A protein and the small-molecule ligand that binds it are described below.
Small molecule (SMILES): CC(C)C[C@H](NC(=O)[C@H](Cc1ccc(O)cc1)NC(=O)[C@H](CCC(N)=O)NC(=O)CN)C(=O)O

Sequence of chain 1.H:
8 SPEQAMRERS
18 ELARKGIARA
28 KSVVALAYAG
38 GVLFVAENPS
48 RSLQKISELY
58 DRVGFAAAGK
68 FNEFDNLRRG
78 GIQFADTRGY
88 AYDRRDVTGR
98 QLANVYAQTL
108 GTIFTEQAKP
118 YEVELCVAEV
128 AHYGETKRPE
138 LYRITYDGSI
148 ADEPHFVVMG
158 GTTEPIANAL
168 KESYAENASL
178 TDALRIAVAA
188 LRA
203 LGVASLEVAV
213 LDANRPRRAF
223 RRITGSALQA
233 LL

Sequence of chain 1.I:
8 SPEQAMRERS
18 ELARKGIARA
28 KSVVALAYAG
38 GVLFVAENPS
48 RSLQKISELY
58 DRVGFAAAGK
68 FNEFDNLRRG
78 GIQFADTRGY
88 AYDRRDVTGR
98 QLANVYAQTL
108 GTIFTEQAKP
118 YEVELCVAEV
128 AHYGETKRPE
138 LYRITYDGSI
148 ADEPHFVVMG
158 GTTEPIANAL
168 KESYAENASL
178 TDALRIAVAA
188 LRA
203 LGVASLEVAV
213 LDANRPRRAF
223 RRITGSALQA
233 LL

Binding-site contacts:
Ligand atom CD1 contacts residue ALA27 of chain 1.I at 3.5 Å (hydrophobic).
Ligand atom CD contacts residue ASN69 of chain 1.I at 3.8 Å.
Ligand atom O contacts residue PHE68 of chain 1.I at 2.9 Å (h-bond).
Ligand atom CA contacts residue ASP144 of chain 1.H at 3.6 Å.
Ligand atom OE1 contacts residue SER146 of chain 1.H at 3.4 Å (h-bond).
Ligand atom O contacts residue LYS28 of chain 1.I at 3.1 Å (salt-bridge).
Ligand atom N contacts residue ASP144 of chain 1.H at 3.3 Å.
Ligand atom CD2 contacts residue ARG26 of chain 1.I at 3.0 Å.
Ligand atom CD1 contacts residue ARG26 of chain 1.I at 3.5 Å.
Ligand atom C contacts residue GLY66 of chain 1.I at 3.1 Å.
Ligand atom CA contacts residue ALA27 of chain 1.I at 3.7 Å (hydrophobic).
Ligand atom CD contacts residue GLY145 of chain 1.H at 3.4 Å.
Ligand atom O contacts residue LYS67 of chain 1.I at 3.0 Å.
Ligand atom OE1 contacts residue GLY145 of chain 1.H at 3.2 Å.
Ligand atom O contacts residue ALA27 of chain 1.I at 3.2 Å.
Ligand atom NE2 contacts residue ASN69 of chain 1.I at 3.1 Å (h-bond).
Ligand atom O contacts residue SER146 of chain 1.H at 3.3 Å.
Ligand atom N contacts residue ARG26 of chain 1.I at 3.5 Å (salt-bridge).
Ligand atom CA contacts residue LYS67 of chain 1.I at 3.4 Å.
Ligand atom O contacts residue GLY66 of chain 1.I at 3.1 Å (h-bond).
Ligand atom CB contacts residue ARG26 of chain 1.I at 3.6 Å.
Ligand atom O contacts residue ARG26 of chain 1.I at 3.1 Å (salt-bridge).
Ligand atom OH contacts residue GLU119 of chain 1.I at 3.2 Å (salt-bridge).
Ligand atom CD1 contacts residue LYS28 of chain 1.I at 3.3 Å.
Ligand atom CD1 contacts residue LYS67 of chain 1.I at 3.4 Å.
Ligand atom CG contacts residue LYS28 of chain 1.I at 3.5 Å.
Ligand atom O contacts residue LYS52 of chain 1.I at 3.0 Å (salt-bridge).
Ligand atom OE1 contacts residue LYS67 of chain 1.I at 3.3 Å (salt-bridge).
Ligand atom O contacts residue GLY66 of chain 1.I at 2.9 Å (h-bond).
Ligand atom CG contacts residue PHE68 of chain 1.I at 3.5 Å (hydrophobic).
Ligand atom CD2 contacts residue ARG26 of chain 1.I at 3.2 Å.
Ligand atom C contacts residue ARG26 of chain 1.I at 3.3 Å.
Ligand atom CZ contacts residue GLU119 of chain 1.I at 3.6 Å.
Ligand atom CE1 contacts residue LYS67 of chain 1.I at 3.4 Å.
Ligand atom NE2 contacts residue GLY145 of chain 1.H at 3.5 Å (h-bond).
Ligand atom CE2 contacts residue ARG26 of chain 1.I at 3.5 Å.
Ligand atom OXT contacts residue GLY66 of chain 1.I at 3.0 Å (h-bond).
Ligand atom OE1 contacts residue ASN69 of chain 1.I at 3.7 Å.
Ligand atom CA contacts residue ARG26 of chain 1.I at 3.6 Å.
Ligand atom CA contacts residue GLY66 of chain 1.I at 3.4 Å.